Sequence of chain 1.C:
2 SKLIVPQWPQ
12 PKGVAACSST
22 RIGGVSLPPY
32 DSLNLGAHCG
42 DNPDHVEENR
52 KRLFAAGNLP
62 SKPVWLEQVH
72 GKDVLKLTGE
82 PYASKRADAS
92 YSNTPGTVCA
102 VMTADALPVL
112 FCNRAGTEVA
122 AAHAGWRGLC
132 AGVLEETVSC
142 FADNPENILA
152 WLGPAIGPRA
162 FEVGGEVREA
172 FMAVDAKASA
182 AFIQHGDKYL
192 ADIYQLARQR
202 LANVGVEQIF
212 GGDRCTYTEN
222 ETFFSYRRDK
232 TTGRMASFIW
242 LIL

This protein binds this small molecule.
Small molecule (SMILES): CC(=O)N[C@H]1[C@@H](OP(=O)(O)OP(=O)(O)OC[C@H]2O[C@@H](n3ccc(=O)[nH]c3=O)[C@H](O)[C@@H]2O)O[C@H](CO)[C@@H](O)[C@@H]1O[C@H](C)C(=O)N[C@@H](CO)C(=O)O

Binding-site contacts:
Ligand atom O5 contacts residue GLU167 of chain 1.C at 3.5 Å (salt-bridge).
Ligand atom O1 contacts residue ARG228 of chain 1.C at 3.5 Å.
Ligand atom C3 contacts residue ARG228 of chain 1.C at 3.5 Å.
Ligand atom O8 contacts residue TRP127 of chain 1.C at 3.1 Å (h-bond).
Ligand atom N1 contacts residue GLU163 of chain 1.C at 2.9 Å (salt-bridge).
Ligand atom O14 contacts residue HIS71 of chain 1.C at 3.1 Å.
Ligand atom O21 contacts residue HIS124 of chain 1.C at 2.9 Å.
Ligand atom C23 contacts residue HIS71 of chain 1.C at 2.8 Å.
Ligand atom C21 contacts residue HIS124 of chain 1.C at 3.2 Å.
Ligand atom C18 contacts residue TYR227 of chain 1.C at 3.3 Å (hydrophobic).
Ligand atom O11 contacts residue ARG228 of chain 1.C at 2.5 Å (salt-bridge).
Ligand atom C22 contacts residue ARG235 of chain 1.C at 3.1 Å.
Ligand atom O18 contacts residue GLY126 of chain 1.C at 3.2 Å.
Ligand atom O2 contacts residue LYS189 of chain 1.C at 3.1 Å.
Ligand atom O10 contacts residue ARG228 of chain 1.C at 3.1 Å (salt-bridge).
Ligand atom C23 contacts residue HIS124 of chain 1.C at 3.6 Å.
Ligand atom C21 contacts residue HIS71 of chain 1.C at 3.5 Å.
Ligand atom O20 contacts residue THR104 of chain 1.C at 3.6 Å (h-bond).
Ligand atom O21 contacts residue GLN69 of chain 1.C at 2.8 Å (h-bond).
Ligand atom O2 contacts residue GLU163 of chain 1.C at 3.2 Å (salt-bridge).
Ligand atom O3 contacts residue GLU163 of chain 1.C at 3.2 Å (salt-bridge).
Ligand atom O3 contacts residue ARG228 of chain 1.C at 3.4 Å (salt-bridge).
Ligand atom O20 contacts residue ARG235 of chain 1.C at 3.1 Å.
Ligand atom O5 contacts residue GLY165 of chain 1.C at 2.8 Å (h-bond).
Ligand atom O18 contacts residue TRP127 of chain 1.C at 3.0 Å (h-bond).
Ligand atom C4 contacts residue ARG228 of chain 1.C at 3.3 Å.
Ligand atom O17 contacts residue ALA107 of chain 1.C at 3.1 Å.
Ligand atom O3 contacts residue VAL164 of chain 1.C at 3.1 Å.
Ligand atom C2 contacts residue GLU163 of chain 1.C at 3.4 Å.
Ligand atom O20 contacts residue MET103 of chain 1.C at 2.8 Å (h-bond).
Ligand atom O19 contacts residue ARG235 of chain 1.C at 2.8 Å (salt-bridge).
Ligand atom O8 contacts residue ARG128 of chain 1.C at 3.0 Å (salt-bridge).
Ligand atom C7 contacts residue GLU167 of chain 1.C at 3.4 Å.
Ligand atom O21 contacts residue HIS71 of chain 1.C at 3.4 Å (h-bond).
Ligand atom O13 contacts residue ARG128 of chain 1.C at 3.1 Å (salt-bridge).
Ligand atom O17 contacts residue ALA105 of chain 1.C at 2.9 Å (h-bond).
Ligand atom N4 contacts residue HIS71 of chain 1.C at 3.2 Å (h-bond).
Ligand atom O17 contacts residue THR104 of chain 1.C at 3.5 Å.
Ligand atom N2 contacts residue GLU163 of chain 1.C at 3.5 Å (salt-bridge).
Ligand atom C5 contacts residue GLY165 of chain 1.C at 3.5 Å.